Sequence of chain 41.C:
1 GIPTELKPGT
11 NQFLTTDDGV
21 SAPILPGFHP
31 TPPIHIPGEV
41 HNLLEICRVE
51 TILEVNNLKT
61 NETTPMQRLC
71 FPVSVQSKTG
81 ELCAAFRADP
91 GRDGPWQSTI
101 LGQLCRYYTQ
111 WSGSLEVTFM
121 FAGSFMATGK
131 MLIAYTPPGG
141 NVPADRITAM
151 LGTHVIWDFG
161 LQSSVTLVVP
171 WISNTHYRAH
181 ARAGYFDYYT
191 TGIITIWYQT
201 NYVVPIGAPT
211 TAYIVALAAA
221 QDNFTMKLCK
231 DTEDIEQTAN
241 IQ

Sequence of chain 41.A:
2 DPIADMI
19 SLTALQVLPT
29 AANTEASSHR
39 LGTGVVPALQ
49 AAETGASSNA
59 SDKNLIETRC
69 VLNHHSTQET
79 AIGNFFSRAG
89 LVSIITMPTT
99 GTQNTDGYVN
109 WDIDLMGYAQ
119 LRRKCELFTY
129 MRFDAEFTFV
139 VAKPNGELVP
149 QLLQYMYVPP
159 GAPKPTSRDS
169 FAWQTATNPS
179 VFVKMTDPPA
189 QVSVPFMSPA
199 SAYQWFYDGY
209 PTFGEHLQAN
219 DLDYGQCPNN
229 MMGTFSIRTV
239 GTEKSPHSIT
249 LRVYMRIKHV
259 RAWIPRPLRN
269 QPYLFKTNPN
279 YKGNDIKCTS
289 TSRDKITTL

Binding-site contacts:
Ligand atom OAC contacts residue ASP112 of chain 41.A at 3.8 Å.
Ligand atom CAM contacts residue TYR155 of chain 41.A at 3.9 Å (hydrophobic).
Ligand atom CAX contacts residue ASN228 of chain 41.A at 3.8 Å.
Ligand atom CBA contacts residue TRP203 of chain 41.A at 3.8 Å (hydrophobic).
Ligand atom CAL contacts residue ILE111 of chain 41.A at 3.9 Å (hydrophobic).
Ligand atom NBD contacts residue TRP203 of chain 41.A at 3.6 Å.
Ligand atom CAD contacts residue PHE137 of chain 41.A at 3.9 Å (hydrophobic).
Ligand atom CAF contacts residue ASP112 of chain 41.A at 3.9 Å.
Ligand atom CAE contacts residue GLN202 of chain 41.A at 3.6 Å.
Ligand atom CAL contacts residue TYR155 of chain 41.A at 3.4 Å (hydrophobic).
Ligand atom CAS contacts residue ASN228 of chain 41.A at 3.5 Å.
Ligand atom CAA contacts residue VAL179 of chain 41.A at 3.5 Å (hydrophobic).
Ligand atom CAN contacts residue ILE111 of chain 41.A at 3.8 Å (hydrophobic).
Ligand atom NBD contacts residue ASN228 of chain 41.A at 3.7 Å.
Ligand atom CAO contacts residue MET230 of chain 41.A at 3.6 Å (hydrophobic).
Ligand atom CAZ contacts residue ILE111 of chain 41.A at 3.9 Å (hydrophobic).
Ligand atom CAA contacts residue PRO177 of chain 41.A at 3.2 Å (hydrophobic).
Ligand atom OAC contacts residue LEU113 of chain 41.A at 3.4 Å (h-bond).
Ligand atom CAR contacts residue ASN228 of chain 41.A at 3.7 Å.
Ligand atom CAR contacts residue TYR201 of chain 41.A at 3.5 Å (hydrophobic).
Ligand atom CAI contacts residue PHE135 of chain 41.A at 3.5 Å (hydrophobic).
Ligand atom CAH contacts residue MET114 of chain 41.A at 3.5 Å (hydrophobic).
Ligand atom NAT contacts residue TYR155 of chain 41.A at 3.9 Å.
Ligand atom NBC contacts residue ASN228 of chain 41.A at 3.7 Å.
Ligand atom CAQ contacts residue LEU113 of chain 41.A at 3.6 Å (hydrophobic).
Ligand atom CAS contacts residue TRP203 of chain 41.A at 3.4 Å (hydrophobic).
Ligand atom OAW contacts residue MET195 of chain 41.A at 3.4 Å.
Ligand atom CAS contacts residue TYR201 of chain 41.A at 3.9 Å (hydrophobic).
Ligand atom CAE contacts residue ASN228 of chain 41.A at 3.6 Å.
Ligand atom CAG contacts residue ASN228 of chain 41.A at 3.3 Å.
Ligand atom CAN contacts residue PHE135 of chain 41.A at 3.8 Å (hydrophobic).
Ligand atom CBB contacts residue LEU113 of chain 41.A at 3.7 Å (hydrophobic).
Ligand atom CAG contacts residue GLN202 of chain 41.A at 3.5 Å.
Ligand atom CAJ contacts residue TYR155 of chain 41.A at 3.5 Å (hydrophobic).
Ligand atom NAU contacts residue MET114 of chain 41.A at 3.9 Å.
Ligand atom CBA contacts residue ASN228 of chain 41.A at 3.7 Å.
Ligand atom CAP contacts residue LEU113 of chain 41.A at 3.6 Å (hydrophobic).
Ligand atom CAF contacts residue MET114 of chain 41.A at 3.1 Å (hydrophobic).
Ligand atom CAG contacts residue TRP203 of chain 41.A at 3.7 Å (hydrophobic).
Ligand atom CAK contacts residue PHE135 of chain 41.A at 3.3 Å (hydrophobic).

Sequence of chain 42.C:
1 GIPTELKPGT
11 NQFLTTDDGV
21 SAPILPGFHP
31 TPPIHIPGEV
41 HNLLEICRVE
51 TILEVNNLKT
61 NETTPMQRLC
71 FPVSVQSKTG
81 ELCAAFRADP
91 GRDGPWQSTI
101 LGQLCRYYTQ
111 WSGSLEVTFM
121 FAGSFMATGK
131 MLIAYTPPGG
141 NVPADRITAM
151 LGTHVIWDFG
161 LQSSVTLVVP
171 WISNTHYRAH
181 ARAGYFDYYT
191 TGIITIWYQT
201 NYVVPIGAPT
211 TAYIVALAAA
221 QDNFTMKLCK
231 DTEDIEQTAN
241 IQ

This small molecule binds to this protein.
Small molecule (SMILES): CCO/N=C/c1ccc(OCC[C@@H](C)CCN2CCN(c3ccncc3)C2=O)cc1